Sequence of chain 1.B:
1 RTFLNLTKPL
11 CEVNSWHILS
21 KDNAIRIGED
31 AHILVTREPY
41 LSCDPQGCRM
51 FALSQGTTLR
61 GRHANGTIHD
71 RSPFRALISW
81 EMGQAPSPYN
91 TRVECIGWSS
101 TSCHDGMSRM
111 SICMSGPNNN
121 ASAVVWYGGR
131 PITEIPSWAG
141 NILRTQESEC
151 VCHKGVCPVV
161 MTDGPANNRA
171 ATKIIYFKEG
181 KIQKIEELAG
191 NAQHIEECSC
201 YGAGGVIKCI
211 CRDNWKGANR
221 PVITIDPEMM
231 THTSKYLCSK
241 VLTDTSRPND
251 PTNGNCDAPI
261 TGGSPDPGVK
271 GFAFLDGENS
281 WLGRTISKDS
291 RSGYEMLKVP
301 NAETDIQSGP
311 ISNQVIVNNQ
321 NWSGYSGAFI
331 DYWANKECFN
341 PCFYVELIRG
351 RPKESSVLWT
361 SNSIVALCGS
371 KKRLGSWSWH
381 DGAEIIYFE

The protein below binds the small molecule below.
Small molecule (SMILES): CC(=O)N[C@H]1[C@H]([C@H](O)[C@H](O)CO)O[C@@](O)(C(=O)O)C[C@@H]1O

Binding-site contacts:
Ligand atom O1B contacts residue SER287 of chain 1.B at 3.6 Å.
Ligand atom C7 contacts residue TRP322 of chain 1.B at 3.9 Å (hydrophobic).
Ligand atom O9 contacts residue LYS353 of chain 1.B at 4.0 Å.
Ligand atom O9 contacts residue SER290 of chain 1.B at 4.2 Å.
Ligand atom C3 contacts residue ASN319 of chain 1.B at 4.0 Å.
Ligand atom O10 contacts residue TRP322 of chain 1.B at 4.0 Å.
Ligand atom C11 contacts residue TRP322 of chain 1.B at 3.6 Å (hydrophobic).
Ligand atom C6 contacts residue SER292 of chain 1.B at 4.4 Å.
Ligand atom O1B contacts residue ASN319 of chain 1.B at 2.8 Å (h-bond).
Ligand atom C4 contacts residue ASN319 of chain 1.B at 3.5 Å.
Ligand atom C10 contacts residue ASN319 of chain 1.B at 3.4 Å.
Ligand atom C5 contacts residue ASN319 of chain 1.B at 4.0 Å.
Ligand atom C5 contacts residue SER292 of chain 1.B at 4.2 Å.
Ligand atom C11 contacts residue SER292 of chain 1.B at 3.2 Å.
Ligand atom O4 contacts residue ASN319 of chain 1.B at 2.9 Å (h-bond).
Ligand atom C1 contacts residue SER287 of chain 1.B at 3.6 Å.
Ligand atom O4 contacts residue GLN320 of chain 1.B at 4.3 Å.
Ligand atom C11 contacts residue GLN320 of chain 1.B at 3.7 Å.
Ligand atom O8 contacts residue SER287 of chain 1.B at 4.1 Å.
Ligand atom O7 contacts residue TRP322 of chain 1.B at 4.1 Å.
Ligand atom O1A contacts residue SER290 of chain 1.B at 4.0 Å.
Ligand atom C9 contacts residue TRP322 of chain 1.B at 4.1 Å (hydrophobic).
Ligand atom O1A contacts residue SER287 of chain 1.B at 2.6 Å (h-bond).
Ligand atom C7 contacts residue SER290 of chain 1.B at 3.9 Å.
Ligand atom O8 contacts residue SER290 of chain 1.B at 2.4 Å (h-bond).
Ligand atom N5 contacts residue SER292 of chain 1.B at 3.2 Å (h-bond).
Ligand atom C9 contacts residue SER290 of chain 1.B at 4.0 Å.
Ligand atom C4 contacts residue SER292 of chain 1.B at 4.3 Å.
Ligand atom C9 contacts residue LYS353 of chain 1.B at 4.0 Å.
Ligand atom C6 contacts residue SER290 of chain 1.B at 4.2 Å.
Ligand atom O10 contacts residue ASN319 of chain 1.B at 4.2 Å.
Ligand atom C10 contacts residue GLN320 of chain 1.B at 4.3 Å.
Ligand atom C11 contacts residue ASN319 of chain 1.B at 3.5 Å.
Ligand atom C10 contacts residue SER292 of chain 1.B at 3.9 Å.
Ligand atom O10 contacts residue GLN320 of chain 1.B at 4.4 Å.
Ligand atom N5 contacts residue ASN319 of chain 1.B at 3.2 Å (h-bond).
Ligand atom C10 contacts residue TRP322 of chain 1.B at 3.9 Å (hydrophobic).
Ligand atom C1 contacts residue ASN319 of chain 1.B at 3.9 Å.
Ligand atom C8 contacts residue SER290 of chain 1.B at 3.5 Å.
Ligand atom C11 contacts residue ASN321 of chain 1.B at 3.7 Å.